Sequence of chain 1.B:
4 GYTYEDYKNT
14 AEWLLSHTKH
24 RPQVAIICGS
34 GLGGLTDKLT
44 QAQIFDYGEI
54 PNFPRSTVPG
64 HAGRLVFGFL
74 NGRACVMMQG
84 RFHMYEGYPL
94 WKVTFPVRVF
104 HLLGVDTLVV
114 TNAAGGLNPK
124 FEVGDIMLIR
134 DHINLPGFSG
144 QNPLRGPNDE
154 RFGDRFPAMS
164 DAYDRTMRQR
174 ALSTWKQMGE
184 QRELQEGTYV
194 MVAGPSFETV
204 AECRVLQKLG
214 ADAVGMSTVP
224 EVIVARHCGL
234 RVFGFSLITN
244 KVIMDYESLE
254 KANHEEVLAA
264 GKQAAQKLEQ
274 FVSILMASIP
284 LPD

Binding-site contacts:
Ligand atom S1 contacts residue ALA116 of chain 1.B at 3.4 Å (h-bond).
Ligand atom O2 contacts residue GLY32 of chain 1.B at 3.6 Å.
Ligand atom C2 contacts residue GLU201 of chain 1.B at 3.3 Å.
Ligand atom N1 contacts residue GLU201 of chain 1.B at 2.7 Å (salt-bridge).
Ligand atom C4 contacts residue GLY118 of chain 1.B at 3.4 Å.
Ligand atom C10 contacts residue PHE159 of chain 1.C at 3.3 Å (hydrophobic).
Ligand atom F1 contacts residue VAL260 of chain 1.B at 2.9 Å.
Ligand atom C19 contacts residue SER33 of chain 1.B at 3.3 Å.
Ligand atom F3 contacts residue LEU261 of chain 1.B at 3.5 Å.
Ligand atom O5 contacts residue VAL245 of chain 1.B at 3.5 Å.
Ligand atom C9 contacts residue SER33 of chain 1.B at 3.5 Å.
Ligand atom O2 contacts residue ASN115 of chain 1.B at 3.2 Å.
Ligand atom C20 contacts residue SER33 of chain 1.B at 3.6 Å.
Ligand atom C3 contacts residue VAL217 of chain 1.B at 3.6 Å (hydrophobic).
Ligand atom P1 contacts residue HIS86 of chain 1.B at 3.5 Å.
Ligand atom N3 contacts residue ASN243 of chain 1.B at 2.8 Å (h-bond).
Ligand atom F2 contacts residue LEU261 of chain 1.B at 3.6 Å.
Ligand atom O2 contacts residue ALA116 of chain 1.B at 2.9 Å (h-bond).
Ligand atom N1 contacts residue PHE200 of chain 1.B at 3.5 Å.
Ligand atom C17 contacts residue SER33 of chain 1.B at 3.6 Å.
Ligand atom N3 contacts residue GLY118 of chain 1.B at 3.2 Å (h-bond).
Ligand atom O4 contacts residue HIS86 of chain 1.B at 2.8 Å (h-bond).
Ligand atom C6 contacts residue THR242 of chain 1.B at 3.6 Å.
Ligand atom F3 contacts residue GLY34 of chain 1.B at 3.3 Å.
Ligand atom C20 contacts residue HIS86 of chain 1.B at 3.4 Å.
Ligand atom F3 contacts residue SO41 of chain 1.R at 3.5 Å.
Ligand atom O3 contacts residue ASN115 of chain 1.B at 3.4 Å.
Ligand atom O5 contacts residue ASN243 of chain 1.B at 2.8 Å (h-bond).
Ligand atom N2 contacts residue MET219 of chain 1.B at 3.3 Å.
Ligand atom F2 contacts residue VAL260 of chain 1.B at 3.0 Å.
Ligand atom O2 contacts residue SER33 of chain 1.B at 2.9 Å (h-bond).
Ligand atom O1 contacts residue PHE159 of chain 1.C at 3.1 Å.
Ligand atom O4 contacts residue ARG84 of chain 1.B at 3.2 Å (salt-bridge).
Ligand atom O5 contacts residue GLY118 of chain 1.B at 3.5 Å.
Ligand atom N3 contacts residue ALA117 of chain 1.B at 3.6 Å.
Ligand atom C11 contacts residue PHE159 of chain 1.C at 3.5 Å (hydrophobic).
Ligand atom C4 contacts residue PHE200 of chain 1.B at 3.6 Å (hydrophobic).
Ligand atom O3 contacts residue SER220 of chain 1.B at 2.5 Å (h-bond).
Ligand atom F5 contacts residue HIS257 of chain 1.B at 3.4 Å.
Ligand atom O3 contacts residue ARG84 of chain 1.B at 3.5 Å (salt-bridge).

This small molecule binds to this protein.
Small molecule (SMILES): O=c1[nH]cnc2c(Sc3ccc(Oc4c(F)c(F)c(F)c(F)c4F)cc3/C=C/P(=O)(O)O)c[nH]c12

Sequence of chain 1.C:
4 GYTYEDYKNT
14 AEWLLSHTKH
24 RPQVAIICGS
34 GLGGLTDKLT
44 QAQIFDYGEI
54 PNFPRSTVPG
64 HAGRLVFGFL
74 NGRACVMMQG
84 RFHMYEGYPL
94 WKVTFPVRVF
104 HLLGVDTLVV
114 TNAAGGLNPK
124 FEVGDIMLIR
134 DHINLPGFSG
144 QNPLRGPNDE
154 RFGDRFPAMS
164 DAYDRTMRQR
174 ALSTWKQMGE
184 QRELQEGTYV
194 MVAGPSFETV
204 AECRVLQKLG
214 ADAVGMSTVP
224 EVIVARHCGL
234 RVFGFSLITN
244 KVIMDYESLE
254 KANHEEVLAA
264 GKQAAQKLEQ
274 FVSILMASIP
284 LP